Sequence of chain 1.D:
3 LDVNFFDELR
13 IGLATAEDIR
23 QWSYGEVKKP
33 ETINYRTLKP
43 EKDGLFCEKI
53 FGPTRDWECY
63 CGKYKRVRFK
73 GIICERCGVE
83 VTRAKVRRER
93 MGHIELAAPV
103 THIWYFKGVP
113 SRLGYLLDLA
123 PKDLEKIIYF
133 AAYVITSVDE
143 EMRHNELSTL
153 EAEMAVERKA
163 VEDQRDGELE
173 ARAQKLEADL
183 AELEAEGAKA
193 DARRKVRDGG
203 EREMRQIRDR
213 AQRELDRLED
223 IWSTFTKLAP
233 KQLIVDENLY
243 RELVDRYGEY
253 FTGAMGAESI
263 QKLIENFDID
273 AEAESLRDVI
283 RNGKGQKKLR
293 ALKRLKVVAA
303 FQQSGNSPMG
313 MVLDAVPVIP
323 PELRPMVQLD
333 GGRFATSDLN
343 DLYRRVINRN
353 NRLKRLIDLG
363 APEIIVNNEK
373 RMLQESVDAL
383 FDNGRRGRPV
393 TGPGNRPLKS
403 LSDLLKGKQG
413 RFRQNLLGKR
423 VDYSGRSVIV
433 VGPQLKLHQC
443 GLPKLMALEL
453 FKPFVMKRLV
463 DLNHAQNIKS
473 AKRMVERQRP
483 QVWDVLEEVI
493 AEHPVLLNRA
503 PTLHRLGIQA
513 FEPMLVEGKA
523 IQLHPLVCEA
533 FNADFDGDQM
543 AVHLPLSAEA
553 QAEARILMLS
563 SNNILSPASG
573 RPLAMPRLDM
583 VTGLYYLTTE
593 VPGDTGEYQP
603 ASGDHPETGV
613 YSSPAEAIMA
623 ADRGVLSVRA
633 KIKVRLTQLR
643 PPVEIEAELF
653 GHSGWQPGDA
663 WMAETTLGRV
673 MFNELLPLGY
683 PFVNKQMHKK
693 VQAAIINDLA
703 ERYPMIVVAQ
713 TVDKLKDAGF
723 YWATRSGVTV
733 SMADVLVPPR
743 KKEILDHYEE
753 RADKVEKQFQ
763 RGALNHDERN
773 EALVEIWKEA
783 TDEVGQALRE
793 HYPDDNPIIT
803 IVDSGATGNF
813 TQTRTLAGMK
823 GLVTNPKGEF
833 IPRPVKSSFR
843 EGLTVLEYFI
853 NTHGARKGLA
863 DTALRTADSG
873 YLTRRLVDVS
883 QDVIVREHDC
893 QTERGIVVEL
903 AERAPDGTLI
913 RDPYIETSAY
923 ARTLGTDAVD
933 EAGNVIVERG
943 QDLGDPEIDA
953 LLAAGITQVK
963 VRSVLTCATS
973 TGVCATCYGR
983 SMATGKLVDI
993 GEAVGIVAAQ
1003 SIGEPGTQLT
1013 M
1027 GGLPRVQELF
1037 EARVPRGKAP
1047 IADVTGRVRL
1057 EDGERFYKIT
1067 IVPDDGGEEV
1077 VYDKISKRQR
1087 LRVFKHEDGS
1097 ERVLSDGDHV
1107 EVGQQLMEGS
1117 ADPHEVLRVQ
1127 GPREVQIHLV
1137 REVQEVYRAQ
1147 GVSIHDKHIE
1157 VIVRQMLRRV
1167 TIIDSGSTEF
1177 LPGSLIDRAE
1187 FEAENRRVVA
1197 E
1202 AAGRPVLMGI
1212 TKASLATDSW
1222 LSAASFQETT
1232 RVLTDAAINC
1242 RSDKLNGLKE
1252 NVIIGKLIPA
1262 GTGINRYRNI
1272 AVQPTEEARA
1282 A

Sequence of chain 1.C:
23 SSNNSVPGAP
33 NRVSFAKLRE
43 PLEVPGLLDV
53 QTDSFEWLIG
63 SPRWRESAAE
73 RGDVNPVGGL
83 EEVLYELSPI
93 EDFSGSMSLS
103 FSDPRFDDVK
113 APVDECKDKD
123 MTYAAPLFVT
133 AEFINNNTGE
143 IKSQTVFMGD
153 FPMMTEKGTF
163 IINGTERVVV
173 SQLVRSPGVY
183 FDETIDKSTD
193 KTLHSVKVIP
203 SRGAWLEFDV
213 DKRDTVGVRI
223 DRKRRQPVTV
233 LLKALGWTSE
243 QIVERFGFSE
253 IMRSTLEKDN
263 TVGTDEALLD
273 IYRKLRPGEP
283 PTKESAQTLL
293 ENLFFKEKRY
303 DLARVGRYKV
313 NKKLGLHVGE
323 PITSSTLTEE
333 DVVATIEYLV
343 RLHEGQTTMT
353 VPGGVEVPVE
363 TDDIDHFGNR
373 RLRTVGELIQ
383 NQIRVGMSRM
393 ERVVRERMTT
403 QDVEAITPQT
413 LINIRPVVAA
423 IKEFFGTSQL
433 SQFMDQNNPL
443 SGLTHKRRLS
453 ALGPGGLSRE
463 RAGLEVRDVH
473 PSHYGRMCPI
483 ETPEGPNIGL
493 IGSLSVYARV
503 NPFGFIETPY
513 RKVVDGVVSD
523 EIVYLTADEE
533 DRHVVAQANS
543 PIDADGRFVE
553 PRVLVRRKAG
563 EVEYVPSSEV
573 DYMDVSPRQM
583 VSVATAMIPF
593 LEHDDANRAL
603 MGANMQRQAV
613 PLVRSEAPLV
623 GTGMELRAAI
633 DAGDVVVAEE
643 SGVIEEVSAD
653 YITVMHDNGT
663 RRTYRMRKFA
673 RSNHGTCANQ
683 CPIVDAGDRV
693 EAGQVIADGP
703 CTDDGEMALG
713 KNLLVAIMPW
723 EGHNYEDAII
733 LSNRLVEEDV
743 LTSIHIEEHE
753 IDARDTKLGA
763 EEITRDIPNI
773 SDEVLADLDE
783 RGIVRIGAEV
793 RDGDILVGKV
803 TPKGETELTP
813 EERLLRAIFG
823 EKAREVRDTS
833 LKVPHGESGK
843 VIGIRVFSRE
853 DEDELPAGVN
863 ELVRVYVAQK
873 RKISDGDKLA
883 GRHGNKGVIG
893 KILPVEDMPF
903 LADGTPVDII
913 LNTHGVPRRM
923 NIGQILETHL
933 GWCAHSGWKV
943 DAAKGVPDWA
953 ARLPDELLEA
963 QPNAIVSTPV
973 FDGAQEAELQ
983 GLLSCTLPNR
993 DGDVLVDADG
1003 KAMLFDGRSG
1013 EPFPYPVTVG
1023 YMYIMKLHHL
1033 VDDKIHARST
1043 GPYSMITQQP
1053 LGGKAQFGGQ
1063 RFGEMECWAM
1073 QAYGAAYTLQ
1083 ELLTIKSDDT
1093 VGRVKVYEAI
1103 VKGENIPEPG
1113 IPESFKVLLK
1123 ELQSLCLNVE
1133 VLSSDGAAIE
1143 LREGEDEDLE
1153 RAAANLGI

Binding-site contacts:
Ligand atom OP2 contacts residue PRO485 of chain 1.C at 3.8 Å.
Ligand atom O3' contacts residue GLN431 of chain 1.C at 3.4 Å (h-bond).
Ligand atom O3' contacts residue ASP538 of chain 1.D at 2.9 Å (salt-bridge).
Ligand atom C5' contacts residue ASP538 of chain 1.D at 3.8 Å.
Ligand atom OP1 contacts residue ASN489 of chain 1.C at 3.7 Å.
Ligand atom P contacts residue GLN610 of chain 1.C at 3.8 Å.
Ligand atom OP1 contacts residue ARG450 of chain 1.C at 3.7 Å.
Ligand atom O2' contacts residue ARG398 of chain 1.D at 2.8 Å (salt-bridge).
Ligand atom O2' contacts residue MG1 of chain 1.L at 2.9 Å.
Ligand atom OP1 contacts residue GLN431 of chain 1.C at 3.0 Å (h-bond).
Ligand atom O5' contacts residue ASN489 of chain 1.C at 3.6 Å (h-bond).
Ligand atom O3' contacts residue GLN610 of chain 1.C at 3.5 Å (h-bond).
Ligand atom O3' contacts residue LYS880 of chain 1.C at 3.2 Å (salt-bridge).
Ligand atom OP2 contacts residue ARG461 of chain 1.C at 3.2 Å (salt-bridge).
Ligand atom OP1 contacts residue GLN610 of chain 1.C at 3.0 Å (h-bond).
Ligand atom C2' contacts residue MG1 of chain 1.L at 3.4 Å.
Ligand atom O5' contacts residue LYS888 of chain 1.C at 3.8 Å.
Ligand atom P contacts residue LYS888 of chain 1.C at 3.4 Å.
Ligand atom OP1 contacts residue PRO485 of chain 1.C at 3.2 Å.
Ligand atom O3' contacts residue MG1 of chain 1.L at 1.8 Å.
Ligand atom C5' contacts residue GLN431 of chain 1.C at 3.6 Å.
Ligand atom O2' contacts residue ARG501 of chain 1.D at 3.4 Å (salt-bridge).
Ligand atom OP1 contacts residue ILE493 of chain 1.C at 3.2 Å.
Ligand atom O3' contacts residue ASP536 of chain 1.D at 3.7 Å.
Ligand atom O2' contacts residue ASP540 of chain 1.D at 2.7 Å (salt-bridge).
Ligand atom P contacts residue GLN431 of chain 1.C at 3.7 Å.
Ligand atom OP2 contacts residue ASN489 of chain 1.C at 3.0 Å (h-bond).
Ligand atom O3' contacts residue ARG450 of chain 1.C at 3.6 Å.
Ligand atom OP1 contacts residue LYS888 of chain 1.C at 2.4 Å (salt-bridge).
Ligand atom O4' contacts residue HIS1031 of chain 1.C at 3.6 Å.
Ligand atom C5' contacts residue ILE1048 of chain 1.C at 3.6 Å (hydrophobic).
Ligand atom P contacts residue ASN489 of chain 1.C at 3.5 Å.
Ligand atom OP2 contacts residue ASN489 of chain 1.C at 3.3 Å (h-bond).
Ligand atom C4' contacts residue MG1 of chain 1.L at 3.7 Å.
Ligand atom OP1 contacts residue LYS401 of chain 1.D at 3.4 Å.
Ligand atom OP1 contacts residue LYS880 of chain 1.C at 3.2 Å (salt-bridge).
Ligand atom C5' contacts residue GLN610 of chain 1.C at 3.8 Å.
Ligand atom O3' contacts residue ASP540 of chain 1.D at 3.3 Å (salt-bridge).
Ligand atom C3' contacts residue MG1 of chain 1.L at 2.9 Å.
Ligand atom C4' contacts residue HIS1031 of chain 1.C at 3.5 Å.

A small-molecule ligand and the protein it binds are described below.
Small molecule (SMILES): Nc1ccn([C@@H]2O[C@H](CO)[C@@H](O[P](=O)(O)OC[C@H]3O[C@@H](n4cnc5c(N)ncnc54)[C@H](O)[C@@H]3O[P](=O)(O)OC[C@H]3O[C@@H](n4ccc(N)nc4=O)[C@H](O)[C@@H]3O[P](=O)(O)OC[C@H]3O[C@@H](n4ccc(N)nc4=O)[C@H](O)[C@@H]3O[P](=O)(O)OC[C@H]3O[C@@H](n4ccc(N)nc4=O)[C@H](O)[C@@H]3O[P](=O)(O)OC[C@H]3O[C@@H](n4ccc(=O)[nH]c4=O)[C@H](O)[C@@H]3O[P](=O)(O)OC[C@H]3O[C@@H](n4ccc(N)nc4=O)[C@H](O)[C@@H]3O[P](=O)(O)OC[C@H]3O[C@@H](n4cnc5c(=O)nc(N)[nH]c54)[C@H](O)[C@@H]3O[P](=O)(O)OC[C@H]3O[C@@H](n4cnc5c(N)ncnc54)[C@H](O)[C@@H]3O)[C@H]2O)c(=O)n1